Sequence of chain 1.A:
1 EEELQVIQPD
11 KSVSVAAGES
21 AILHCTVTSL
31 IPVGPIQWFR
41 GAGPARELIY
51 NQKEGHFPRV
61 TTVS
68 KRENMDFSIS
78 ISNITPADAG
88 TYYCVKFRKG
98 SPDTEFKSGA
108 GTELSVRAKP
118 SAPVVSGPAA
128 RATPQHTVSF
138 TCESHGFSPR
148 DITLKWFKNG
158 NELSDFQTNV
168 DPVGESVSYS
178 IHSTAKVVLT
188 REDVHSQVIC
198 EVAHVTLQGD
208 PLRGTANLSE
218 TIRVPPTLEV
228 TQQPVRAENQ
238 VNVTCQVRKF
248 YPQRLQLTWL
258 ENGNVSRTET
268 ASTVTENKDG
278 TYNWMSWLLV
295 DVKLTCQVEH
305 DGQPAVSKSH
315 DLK

Binding-site contacts:
Ligand atom C3 contacts residue TRP284 of chain 1.A at 3.7 Å (hydrophobic).
Ligand atom C5 contacts residue GLN230 of chain 1.A at 3.6 Å.
Ligand atom C3 contacts residue ASN239 of chain 1.A at 3.7 Å.
Ligand atom C5 contacts residue TRP284 of chain 1.A at 4.2 Å (hydrophobic).
Ligand atom O7 contacts residue ASN239 of chain 1.A at 4.0 Å.
Ligand atom C6 contacts residue MET282 of chain 1.A at 4.2 Å (hydrophobic).
Ligand atom N2 contacts residue TRP284 of chain 1.A at 3.2 Å.
Ligand atom C1 contacts residue THR241 of chain 1.A at 4.0 Å.
Ligand atom O5 contacts residue TRP284 of chain 1.A at 4.4 Å.
Ligand atom N2 contacts residue ASN239 of chain 1.A at 2.8 Å (h-bond).
Ligand atom C2 contacts residue ASN239 of chain 1.A at 2.4 Å.
Ligand atom C5 contacts residue ASN239 of chain 1.A at 3.6 Å.
Ligand atom C2 contacts residue TRP284 of chain 1.A at 3.9 Å (hydrophobic).
Ligand atom C8 contacts residue TRP284 of chain 1.A at 3.3 Å (hydrophobic).
Ligand atom C4 contacts residue MET282 of chain 1.A at 4.3 Å (hydrophobic).
Ligand atom C4 contacts residue ASN239 of chain 1.A at 4.2 Å.
Ligand atom C7 contacts residue TRP284 of chain 1.A at 3.9 Å (hydrophobic).
Ligand atom O5 contacts residue THR241 of chain 1.A at 3.6 Å.
Ligand atom C5 contacts residue THR241 of chain 1.A at 3.9 Å.
Ligand atom C5 contacts residue MET282 of chain 1.A at 4.0 Å (hydrophobic).
Ligand atom C6 contacts residue THR241 of chain 1.A at 4.1 Å.
Ligand atom O4 contacts residue MET282 of chain 1.A at 3.5 Å.
Ligand atom O6 contacts residue GLN230 of chain 1.A at 3.0 Å (h-bond).
Ligand atom C1 contacts residue ASN239 of chain 1.A at 1.4 Å.
Ligand atom O5 contacts residue GLN230 of chain 1.A at 2.7 Å (h-bond).
Ligand atom C1 contacts residue TRP284 of chain 1.A at 3.8 Å (hydrophobic).
Ligand atom C7 contacts residue ASN239 of chain 1.A at 3.6 Å.
Ligand atom C1 contacts residue GLN230 of chain 1.A at 3.7 Å.
Ligand atom O5 contacts residue ASN239 of chain 1.A at 2.3 Å (h-bond).
Ligand atom C6 contacts residue GLN230 of chain 1.A at 3.3 Å.
Ligand atom O3 contacts residue TRP284 of chain 1.A at 4.1 Å.
Ligand atom C8 contacts residue LEU286 of chain 1.A at 4.0 Å (hydrophobic).

A small-molecule ligand and the protein it binds are described below.
Small molecule (SMILES): CC(=O)N[C@@H]1[C@@H](O)[C@H](O)[C@@H](CO)O[C@H]1O